Sequence of chain 1.B:
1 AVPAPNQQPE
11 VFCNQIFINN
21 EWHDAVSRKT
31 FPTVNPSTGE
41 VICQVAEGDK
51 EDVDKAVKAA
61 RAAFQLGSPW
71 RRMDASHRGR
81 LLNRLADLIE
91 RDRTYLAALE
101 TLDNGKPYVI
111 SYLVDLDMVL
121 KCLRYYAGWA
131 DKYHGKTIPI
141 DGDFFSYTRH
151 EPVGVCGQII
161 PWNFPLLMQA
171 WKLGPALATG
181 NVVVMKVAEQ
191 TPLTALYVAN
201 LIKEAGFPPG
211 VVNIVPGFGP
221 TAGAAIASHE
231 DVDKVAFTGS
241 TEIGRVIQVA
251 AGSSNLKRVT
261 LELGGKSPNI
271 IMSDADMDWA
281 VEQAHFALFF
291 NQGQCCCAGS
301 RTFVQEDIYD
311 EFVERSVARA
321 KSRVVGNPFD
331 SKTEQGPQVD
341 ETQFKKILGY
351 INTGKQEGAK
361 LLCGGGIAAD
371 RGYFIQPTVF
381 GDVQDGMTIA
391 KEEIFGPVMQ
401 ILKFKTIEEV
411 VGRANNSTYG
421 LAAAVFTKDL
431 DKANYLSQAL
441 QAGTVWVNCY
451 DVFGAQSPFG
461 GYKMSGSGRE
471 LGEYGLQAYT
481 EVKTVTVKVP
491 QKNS

Binding-site contacts:
Ligand atom O2 contacts residue PHE286 of chain 1.B at 3.6 Å.
Ligand atom O35 contacts residue PHE453 of chain 1.B at 3.8 Å.
Ligand atom C22 contacts residue PHE453 of chain 1.B at 3.2 Å (hydrophobic).
Ligand atom O1 contacts residue PHE290 of chain 1.B at 3.4 Å.
Ligand atom O6 contacts residue VAL452 of chain 1.B at 3.3 Å.
Ligand atom C20 contacts residue CYS295 of chain 1.B at 3.8 Å (hydrophobic).
Ligand atom C19 contacts residue ASP451 of chain 1.B at 3.3 Å.
Ligand atom O6 contacts residue ASP451 of chain 1.B at 3.0 Å (salt-bridge).
Ligand atom O34 contacts residue MET168 of chain 1.B at 3.7 Å.
Ligand atom C23 contacts residue PHE453 of chain 1.B at 3.7 Å (hydrophobic).
Ligand atom C23 contacts residue MET118 of chain 1.B at 3.6 Å (hydrophobic).
Ligand atom O35 contacts residue CYS295 of chain 1.B at 3.4 Å.
Ligand atom O2 contacts residue PHE290 of chain 1.B at 3.4 Å.
Ligand atom C31 contacts residue MET168 of chain 1.B at 3.8 Å (hydrophobic).
Ligand atom C20 contacts residue ASP451 of chain 1.B at 3.5 Å.
Ligand atom C20 contacts residue PHE453 of chain 1.B at 3.5 Å (hydrophobic).
Ligand atom C20 contacts residue PHE290 of chain 1.B at 3.7 Å (hydrophobic).
Ligand atom O6 contacts residue PHE453 of chain 1.B at 2.9 Å (h-bond).
Ligand atom C25 contacts residue LEU167 of chain 1.B at 3.7 Å (hydrophobic).
Ligand atom O5 contacts residue ASP451 of chain 1.B at 3.1 Å (salt-bridge).
Ligand atom C30 contacts residue TRP171 of chain 1.B at 3.0 Å (hydrophobic).
Ligand atom O24 contacts residue PHE453 of chain 1.B at 3.6 Å.
Ligand atom O2 contacts residue VAL114 of chain 1.B at 3.8 Å.
Ligand atom C21 contacts residue PHE164 of chain 1.B at 3.7 Å (hydrophobic).
Ligand atom C26 contacts residue PHE453 of chain 1.B at 3.6 Å (hydrophobic).
Ligand atom C19 contacts residue PHE290 of chain 1.B at 3.1 Å (hydrophobic).
Ligand atom C27 contacts residue PHE164 of chain 1.B at 3.8 Å (hydrophobic).
Ligand atom C30 contacts residue MET168 of chain 1.B at 3.1 Å (hydrophobic).
Ligand atom C21 contacts residue PHE453 of chain 1.B at 3.1 Å (hydrophobic).
Ligand atom C2 contacts residue PHE286 of chain 1.B at 3.6 Å (hydrophobic).
Ligand atom C18 contacts residue PHE290 of chain 1.B at 3.2 Å (hydrophobic).
Ligand atom C27 contacts residue PHE453 of chain 1.B at 3.3 Å (hydrophobic).
Ligand atom C29 contacts residue TRP171 of chain 1.B at 3.2 Å (hydrophobic).
Ligand atom O24 contacts residue LEU167 of chain 1.B at 3.6 Å.
Ligand atom O35 contacts residue CYS297 of chain 1.B at 3.2 Å (h-bond).
Ligand atom O1 contacts residue PHE286 of chain 1.B at 3.5 Å.
Ligand atom C25 contacts residue TRP171 of chain 1.B at 3.8 Å (hydrophobic).
Ligand atom O34 contacts residue THR238 of chain 1.B at 3.5 Å.
Ligand atom C6 contacts residue PHE453 of chain 1.B at 3.6 Å (hydrophobic).
Ligand atom O24 contacts residue MET118 of chain 1.B at 3.6 Å.

The protein below binds the small molecule below.
Small molecule (SMILES): O=c1c(-c2ccc(O)cc2)coc2cc(O[C@@H]3O[C@H](CO)[C@@H](O)[C@H](O)[C@H]3O)ccc12